Sequence of chain 1.B:
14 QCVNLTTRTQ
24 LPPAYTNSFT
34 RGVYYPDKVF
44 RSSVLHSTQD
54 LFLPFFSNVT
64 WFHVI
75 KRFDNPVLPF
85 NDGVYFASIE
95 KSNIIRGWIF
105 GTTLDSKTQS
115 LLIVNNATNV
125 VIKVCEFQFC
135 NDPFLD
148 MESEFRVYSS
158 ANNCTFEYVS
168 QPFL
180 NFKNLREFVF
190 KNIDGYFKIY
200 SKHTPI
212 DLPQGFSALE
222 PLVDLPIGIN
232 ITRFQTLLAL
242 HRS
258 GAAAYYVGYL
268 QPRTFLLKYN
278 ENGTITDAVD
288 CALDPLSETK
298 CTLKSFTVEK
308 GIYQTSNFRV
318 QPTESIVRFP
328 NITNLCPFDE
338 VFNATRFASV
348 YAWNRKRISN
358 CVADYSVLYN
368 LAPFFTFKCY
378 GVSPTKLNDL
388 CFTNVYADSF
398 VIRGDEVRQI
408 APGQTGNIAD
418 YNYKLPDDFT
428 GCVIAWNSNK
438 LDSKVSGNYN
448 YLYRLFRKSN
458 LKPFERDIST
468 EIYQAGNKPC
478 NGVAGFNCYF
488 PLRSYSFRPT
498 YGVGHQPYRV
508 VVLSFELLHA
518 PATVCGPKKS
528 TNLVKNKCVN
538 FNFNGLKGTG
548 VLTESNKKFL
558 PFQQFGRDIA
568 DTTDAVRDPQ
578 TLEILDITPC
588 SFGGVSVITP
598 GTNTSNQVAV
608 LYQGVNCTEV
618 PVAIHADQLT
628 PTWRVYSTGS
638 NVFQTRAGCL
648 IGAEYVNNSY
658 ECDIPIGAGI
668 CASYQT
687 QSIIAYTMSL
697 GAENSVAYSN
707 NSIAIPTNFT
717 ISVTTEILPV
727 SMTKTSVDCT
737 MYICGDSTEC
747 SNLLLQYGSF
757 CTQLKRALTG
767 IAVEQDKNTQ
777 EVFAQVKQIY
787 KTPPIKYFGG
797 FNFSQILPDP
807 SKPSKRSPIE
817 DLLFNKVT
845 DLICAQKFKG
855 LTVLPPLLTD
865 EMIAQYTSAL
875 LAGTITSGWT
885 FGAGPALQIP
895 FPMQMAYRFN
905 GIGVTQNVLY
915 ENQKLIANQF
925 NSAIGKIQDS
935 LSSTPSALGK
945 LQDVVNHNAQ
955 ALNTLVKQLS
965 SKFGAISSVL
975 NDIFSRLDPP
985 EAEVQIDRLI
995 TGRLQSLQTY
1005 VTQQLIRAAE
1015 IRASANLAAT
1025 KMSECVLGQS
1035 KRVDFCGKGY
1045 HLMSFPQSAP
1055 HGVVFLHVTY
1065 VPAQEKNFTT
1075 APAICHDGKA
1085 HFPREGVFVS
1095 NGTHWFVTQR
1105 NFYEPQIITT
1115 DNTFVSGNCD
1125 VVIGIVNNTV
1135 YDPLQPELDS

Binding-site contacts:
Ligand atom C2 contacts residue ASN279 of chain 1.B at 2.5 Å.
Ligand atom C4 contacts residue ASN279 of chain 1.B at 4.2 Å.
Ligand atom C5 contacts residue GLU278 of chain 1.B at 4.2 Å.
Ligand atom O5 contacts residue ASN279 of chain 1.B at 2.3 Å (h-bond).
Ligand atom C1 contacts residue ASN279 of chain 1.B at 1.4 Å.
Ligand atom O3 contacts residue ASN279 of chain 1.B at 3.7 Å.
Ligand atom C3 contacts residue ASN279 of chain 1.B at 3.6 Å.
Ligand atom C7 contacts residue ASN279 of chain 1.B at 3.3 Å.
Ligand atom O7 contacts residue ASN279 of chain 1.B at 3.5 Å (h-bond).
Ligand atom N2 contacts residue ASN279 of chain 1.B at 3.1 Å (h-bond).
Ligand atom C8 contacts residue ASN279 of chain 1.B at 4.2 Å.
Ligand atom O3 contacts residue LYS555 of chain 1.A at 3.6 Å.
Ligand atom O5 contacts residue GLU278 of chain 1.B at 3.6 Å.
Ligand atom C3 contacts residue LYS555 of chain 1.A at 4.4 Å.
Ligand atom C5 contacts residue ASN279 of chain 1.B at 3.6 Å.
Ligand atom C6 contacts residue GLU278 of chain 1.B at 4.4 Å.
Ligand atom C1 contacts residue GLU278 of chain 1.B at 3.8 Å.

The small molecule below binds the protein below.
Small molecule (SMILES): CC(=O)N[C@@H]1[C@@H](O)[C@H](O)[C@@H](CO)O[C@H]1O

Sequence of chain 1.A:
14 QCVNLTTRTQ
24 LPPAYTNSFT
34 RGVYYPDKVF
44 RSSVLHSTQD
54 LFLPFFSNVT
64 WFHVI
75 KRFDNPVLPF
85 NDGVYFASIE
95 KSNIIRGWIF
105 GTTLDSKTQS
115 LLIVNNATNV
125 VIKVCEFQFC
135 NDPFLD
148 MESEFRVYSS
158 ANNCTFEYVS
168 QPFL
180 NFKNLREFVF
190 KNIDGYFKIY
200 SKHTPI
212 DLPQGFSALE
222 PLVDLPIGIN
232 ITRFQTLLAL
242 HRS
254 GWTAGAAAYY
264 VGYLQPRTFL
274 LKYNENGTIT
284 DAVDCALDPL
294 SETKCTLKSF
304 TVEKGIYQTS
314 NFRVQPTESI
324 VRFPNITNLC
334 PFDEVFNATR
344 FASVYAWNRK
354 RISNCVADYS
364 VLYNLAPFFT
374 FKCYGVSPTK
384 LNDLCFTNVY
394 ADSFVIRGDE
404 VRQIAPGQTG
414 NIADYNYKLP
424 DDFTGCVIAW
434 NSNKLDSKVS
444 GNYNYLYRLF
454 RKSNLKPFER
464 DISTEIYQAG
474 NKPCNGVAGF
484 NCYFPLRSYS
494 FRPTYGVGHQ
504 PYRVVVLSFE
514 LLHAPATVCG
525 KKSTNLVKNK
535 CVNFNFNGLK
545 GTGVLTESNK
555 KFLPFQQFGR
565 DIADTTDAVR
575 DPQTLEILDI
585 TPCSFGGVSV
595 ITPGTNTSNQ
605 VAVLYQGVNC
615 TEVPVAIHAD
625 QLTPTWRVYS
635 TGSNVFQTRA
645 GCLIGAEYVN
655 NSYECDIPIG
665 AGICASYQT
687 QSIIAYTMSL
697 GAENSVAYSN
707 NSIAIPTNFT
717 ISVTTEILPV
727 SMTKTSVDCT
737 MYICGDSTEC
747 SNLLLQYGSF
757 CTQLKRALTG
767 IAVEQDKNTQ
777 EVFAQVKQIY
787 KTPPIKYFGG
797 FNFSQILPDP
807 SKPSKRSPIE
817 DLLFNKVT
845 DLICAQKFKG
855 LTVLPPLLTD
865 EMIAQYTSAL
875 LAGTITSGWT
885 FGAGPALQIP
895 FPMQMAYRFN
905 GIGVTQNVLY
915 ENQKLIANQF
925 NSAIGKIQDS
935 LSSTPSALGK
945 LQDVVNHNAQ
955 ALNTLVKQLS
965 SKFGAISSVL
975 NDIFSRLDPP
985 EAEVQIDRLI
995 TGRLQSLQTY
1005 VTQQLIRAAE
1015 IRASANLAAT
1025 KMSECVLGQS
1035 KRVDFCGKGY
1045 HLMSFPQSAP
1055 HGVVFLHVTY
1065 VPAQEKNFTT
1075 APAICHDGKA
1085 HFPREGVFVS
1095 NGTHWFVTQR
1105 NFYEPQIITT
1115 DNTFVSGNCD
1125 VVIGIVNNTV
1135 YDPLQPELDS